Binding-site contacts:
Ligand atom N10 contacts residue GOL1 of chain 5.J at 3.6 Å.
Ligand atom C28 contacts residue ALA53 of chain 5.A at 3.3 Å (hydrophobic).
Ligand atom C05 contacts residue TRP56 of chain 5.A at 3.9 Å (hydrophobic).
Ligand atom C02 contacts residue ALA53 of chain 5.A at 3.8 Å (hydrophobic).
Ligand atom C07 contacts residue PHE422 of chain 5.A at 3.5 Å (hydrophobic).
Ligand atom O26 contacts residue ILE48 of chain 5.A at 3.6 Å.
Ligand atom C09 contacts residue PHE422 of chain 5.A at 3.6 Å (hydrophobic).
Ligand atom C16 contacts residue GLU223 of chain 5.A at 3.7 Å.
Ligand atom C27 contacts residue PHE104 of chain 5.A at 3.4 Å (hydrophobic).
Ligand atom F01 contacts residue VAL60 of chain 5.A at 3.4 Å.
Ligand atom C02 contacts residue ARG57 of chain 5.A at 3.8 Å.
Ligand atom F01 contacts residue ARG57 of chain 5.A at 3.3 Å.
Ligand atom C08 contacts residue PHE422 of chain 5.A at 4.0 Å (hydrophobic).
Ligand atom C25 contacts residue GLU421 of chain 5.A at 3.9 Å.
Ligand atom O26 contacts residue GOL1 of chain 5.J at 3.9 Å.
Ligand atom C04 contacts residue TRP56 of chain 5.A at 3.7 Å (hydrophobic).
Ligand atom C03 contacts residue MET85 of chain 5.A at 4.0 Å (hydrophobic).
Ligand atom C07 contacts residue SER103 of chain 5.A at 3.3 Å.
Ligand atom C03 contacts residue LEU83 of chain 5.A at 3.8 Å (hydrophobic).
Ligand atom C08 contacts residue GOL1 of chain 5.J at 4.0 Å.
Ligand atom F01 contacts residue TRP56 of chain 5.A at 3.8 Å.
Ligand atom C06 contacts residue PHE104 of chain 5.A at 3.8 Å (hydrophobic).
Ligand atom F01 contacts residue ALA53 of chain 5.A at 3.9 Å.
Ligand atom F01 contacts residue LEU83 of chain 5.A at 3.7 Å.
Ligand atom C04 contacts residue SER103 of chain 5.A at 3.7 Å.
Ligand atom C11 contacts residue TRP56 of chain 5.A at 3.8 Å (hydrophobic).
Ligand atom C15 contacts residue GLU223 of chain 5.A at 3.9 Å.
Ligand atom C03 contacts residue TRP56 of chain 5.A at 3.7 Å (hydrophobic).
Ligand atom C27 contacts residue ALA53 of chain 5.A at 3.8 Å (hydrophobic).
Ligand atom C08 contacts residue TRP56 of chain 5.A at 3.9 Å (hydrophobic).
Ligand atom C12 contacts residue ILE48 of chain 5.A at 3.9 Å (hydrophobic).
Ligand atom C05 contacts residue PHE104 of chain 5.A at 3.6 Å (hydrophobic).
Ligand atom C09 contacts residue GOL1 of chain 5.J at 3.3 Å.
Ligand atom C17 contacts residue GLU223 of chain 5.A at 3.9 Å.
Ligand atom C24 contacts residue GLU421 of chain 5.A at 3.8 Å.
Ligand atom C17 contacts residue ASP46 of chain 5.A at 3.5 Å.
Ligand atom O26 contacts residue PHE104 of chain 5.A at 3.6 Å.
Ligand atom C02 contacts residue TRP56 of chain 5.A at 3.8 Å (hydrophobic).
Ligand atom C16 contacts residue ILE48 of chain 5.A at 3.8 Å (hydrophobic).
Ligand atom C16 contacts residue ASP46 of chain 5.A at 3.7 Å.

Sequence of chain 5.A:
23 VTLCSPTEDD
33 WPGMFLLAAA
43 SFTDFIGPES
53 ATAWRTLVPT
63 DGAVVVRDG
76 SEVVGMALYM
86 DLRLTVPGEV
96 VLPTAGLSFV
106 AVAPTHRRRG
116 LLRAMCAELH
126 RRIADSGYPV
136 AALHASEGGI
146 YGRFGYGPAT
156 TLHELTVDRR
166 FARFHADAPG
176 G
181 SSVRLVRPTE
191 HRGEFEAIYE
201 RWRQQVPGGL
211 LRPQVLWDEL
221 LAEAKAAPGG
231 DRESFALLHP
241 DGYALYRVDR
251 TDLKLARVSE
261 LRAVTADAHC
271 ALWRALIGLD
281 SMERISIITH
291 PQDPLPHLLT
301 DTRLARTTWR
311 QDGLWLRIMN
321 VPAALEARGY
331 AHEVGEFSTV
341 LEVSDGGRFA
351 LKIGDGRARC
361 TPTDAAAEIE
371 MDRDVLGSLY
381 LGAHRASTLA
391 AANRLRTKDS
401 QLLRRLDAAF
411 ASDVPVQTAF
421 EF

The protein below binds the small molecule below.
Small molecule (SMILES): O=C(CCCN1CC=C(n2c(=O)[nH]c3ccccc32)CC1)c1ccc(F)cc1